The small molecule below binds the protein below.
Small molecule (SMILES): CC(=O)N1Cc2ccccc2[C@H](c2ccccc2)C1

Binding-site contacts:
Ligand atom C13 contacts residue HIS164 of chain 2.A at 3.9 Å.
Ligand atom C15 contacts residue HIS41 of chain 2.A at 3.7 Å.
Ligand atom C16 contacts residue HIS164 of chain 2.A at 4.2 Å.
Ligand atom N05 contacts residue ASN142 of chain 2.A at 4.1 Å.
Ligand atom C14 contacts residue HIS41 of chain 2.A at 4.2 Å.
Ligand atom C18 contacts residue GLN189 of chain 2.A at 3.6 Å.
Ligand atom C20 contacts residue CYS145 of chain 2.A at 3.6 Å (hydrophobic).
Ligand atom C10 contacts residue HIS41 of chain 2.A at 4.1 Å.
Ligand atom C17 contacts residue ARG188 of chain 2.A at 4.2 Å.
Ligand atom O01 contacts residue SER144 of chain 2.A at 3.6 Å.
Ligand atom O01 contacts residue ASN142 of chain 2.A at 4.0 Å.
Ligand atom N05 contacts residue CYS145 of chain 2.A at 3.4 Å (h-bond).
Ligand atom C12 contacts residue HIS41 of chain 2.A at 3.7 Å.
Ligand atom C03 contacts residue CYS145 of chain 2.A at 1.8 Å (hydrophobic).
Ligand atom C16 contacts residue MET165 of chain 2.A at 3.6 Å (hydrophobic).
Ligand atom C14 contacts residue MET49 of chain 2.A at 4.1 Å (hydrophobic).
Ligand atom O01 contacts residue CYS145 of chain 2.A at 3.2 Å.
Ligand atom C02 contacts residue CYS145 of chain 2.A at 2.7 Å (hydrophobic).
Ligand atom C03 contacts residue HIS164 of chain 2.A at 4.1 Å.
Ligand atom C16 contacts residue MET49 of chain 2.A at 3.3 Å (hydrophobic).
Ligand atom C20 contacts residue HIS164 of chain 2.A at 4.0 Å.
Ligand atom C03 contacts residue HIS163 of chain 2.A at 4.0 Å.
Ligand atom C17 contacts residue MET165 of chain 2.A at 3.9 Å (hydrophobic).
Ligand atom C10 contacts residue MET49 of chain 2.A at 3.8 Å (hydrophobic).
Ligand atom C03 contacts residue SER144 of chain 2.A at 4.1 Å.
Ligand atom C13 contacts residue CYS145 of chain 2.A at 4.1 Å (hydrophobic).
Ligand atom C11 contacts residue HIS41 of chain 2.A at 3.4 Å.
Ligand atom C14 contacts residue HIS164 of chain 2.A at 4.0 Å.
Ligand atom C15 contacts residue HIS164 of chain 2.A at 3.4 Å.
Ligand atom C17 contacts residue MET49 of chain 2.A at 3.6 Å (hydrophobic).
Ligand atom C13 contacts residue HIS41 of chain 2.A at 3.4 Å.
Ligand atom C11 contacts residue MET49 of chain 2.A at 3.8 Å (hydrophobic).
Ligand atom C09 contacts residue THR25 of chain 2.A at 3.9 Å.
Ligand atom C02 contacts residue GLY143 of chain 2.A at 3.9 Å.
Ligand atom C06 contacts residue ASN142 of chain 2.A at 3.7 Å.
Ligand atom O01 contacts residue GLY143 of chain 2.A at 3.0 Å (h-bond).
Ligand atom C18 contacts residue MET49 of chain 2.A at 4.2 Å (hydrophobic).
Ligand atom C15 contacts residue MET49 of chain 2.A at 3.6 Å (hydrophobic).
Ligand atom C15 contacts residue MET165 of chain 2.A at 4.0 Å (hydrophobic).
Ligand atom C17 contacts residue GLN189 of chain 2.A at 4.1 Å.

Sequence of chain 2.A:
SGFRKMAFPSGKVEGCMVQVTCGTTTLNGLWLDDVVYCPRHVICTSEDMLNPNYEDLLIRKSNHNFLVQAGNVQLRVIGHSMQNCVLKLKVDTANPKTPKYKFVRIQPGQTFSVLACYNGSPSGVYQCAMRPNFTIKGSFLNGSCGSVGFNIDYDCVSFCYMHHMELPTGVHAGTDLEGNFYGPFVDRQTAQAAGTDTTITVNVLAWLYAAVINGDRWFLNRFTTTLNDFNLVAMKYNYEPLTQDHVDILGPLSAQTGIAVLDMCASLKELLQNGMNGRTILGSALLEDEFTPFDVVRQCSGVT